Sequence of chain 1.J:
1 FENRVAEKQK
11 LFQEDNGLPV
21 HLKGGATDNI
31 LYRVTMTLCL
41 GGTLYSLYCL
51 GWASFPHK

A protein and the small-molecule ligand that binds it are described below.
Small molecule (SMILES): C[C@H](CCC(=O)O)[C@H]1CC[C@H]2[C@@H]3[C@H](O)C[C@@H]4C[C@H](O)CC[C@]4(C)[C@H]3C[C@H](O)[C@]12C

Sequence of chain 1.C:
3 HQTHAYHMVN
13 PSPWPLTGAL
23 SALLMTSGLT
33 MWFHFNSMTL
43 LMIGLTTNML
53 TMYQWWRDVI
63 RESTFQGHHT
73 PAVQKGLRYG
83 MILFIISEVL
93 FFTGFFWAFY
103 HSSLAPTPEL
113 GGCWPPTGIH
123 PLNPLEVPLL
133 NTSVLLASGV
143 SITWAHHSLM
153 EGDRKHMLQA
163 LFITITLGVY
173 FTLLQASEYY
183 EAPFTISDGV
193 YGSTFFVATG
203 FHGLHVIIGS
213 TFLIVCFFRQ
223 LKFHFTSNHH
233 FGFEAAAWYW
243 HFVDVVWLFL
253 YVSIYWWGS

Binding-site contacts:
Ligand atom C5 contacts residue PHE164 of chain 1.C at 3.5 Å (hydrophobic).
Ligand atom C23 contacts residue LEU160 of chain 1.C at 4.3 Å (hydrophobic).
Ligand atom C6 contacts residue GLN161 of chain 1.C at 4.3 Å.
Ligand atom C15 contacts residue LYS157 of chain 1.C at 4.2 Å.
Ligand atom C19 contacts residue PHE164 of chain 1.C at 3.4 Å (hydrophobic).
Ligand atom C4 contacts residue PHE164 of chain 1.C at 4.3 Å (hydrophobic).
Ligand atom C18 contacts residue LEU223 of chain 1.C at 3.8 Å (hydrophobic).
Ligand atom C7 contacts residue GLN161 of chain 1.C at 4.0 Å.
Ligand atom C6 contacts residue LEU160 of chain 1.C at 4.5 Å (hydrophobic).
Ligand atom O7 contacts residue GLN161 of chain 1.C at 4.3 Å.
Ligand atom C15 contacts residue LEU160 of chain 1.C at 3.8 Å (hydrophobic).
Ligand atom C23 contacts residue LEU223 of chain 1.C at 4.3 Å (hydrophobic).
Ligand atom C6 contacts residue PHE164 of chain 1.C at 3.5 Å (hydrophobic).
Ligand atom C24 contacts residue PHE1 of chain 1.J at 4.0 Å (hydrophobic).
Ligand atom O26 contacts residue ARG156 of chain 1.C at 2.9 Å (salt-bridge).
Ligand atom C19 contacts residue PHE219 of chain 1.C at 3.8 Å (hydrophobic).
Ligand atom C16 contacts residue LEU160 of chain 1.C at 4.2 Å (hydrophobic).
Ligand atom C10 contacts residue PHE164 of chain 1.C at 4.3 Å (hydrophobic).
Ligand atom C16 contacts residue LYS157 of chain 1.C at 4.4 Å.
Ligand atom O25 contacts residue PHE1 of chain 1.J at 2.9 Å (h-bond).
Ligand atom C7 contacts residue LEU160 of chain 1.C at 4.4 Å (hydrophobic).
Ligand atom O25 contacts residue ARG156 of chain 1.C at 2.9 Å (salt-bridge).
Ligand atom C23 contacts residue ARG156 of chain 1.C at 3.8 Å.
Ligand atom C18 contacts residue LEU160 of chain 1.C at 4.2 Å (hydrophobic).
Ligand atom C24 contacts residue ARG156 of chain 1.C at 3.2 Å.